Binding-site contacts:
Ligand atom C6 contacts residue SER259 of chain 1.D at 3.5 Å.
Ligand atom C2A contacts residue ASN155 of chain 1.D at 3.3 Å.
Ligand atom O contacts residue THR152 of chain 1.D at 2.5 Å (h-bond).
Ligand atom O contacts residue SER153 of chain 1.D at 3.3 Å (h-bond).
Ligand atom C5A contacts residue GLY261 of chain 1.D at 3.5 Å.
Ligand atom O1P contacts residue THR262 of chain 1.D at 3.5 Å (h-bond).
Ligand atom P contacts residue THR262 of chain 1.D at 3.2 Å.
Ligand atom O contacts residue PHE156 of chain 1.D at 3.4 Å.
Ligand atom N1 contacts residue PRO368 of chain 1.D at 3.4 Å.
Ligand atom C2A contacts residue ASP369 of chain 1.D at 3.6 Å.
Ligand atom O3 contacts residue ASN155 of chain 1.D at 2.8 Å (h-bond).
Ligand atom C4 contacts residue GLY295 of chain 1.D at 3.5 Å.
Ligand atom N1 contacts residue SER341 of chain 1.D at 2.6 Å (h-bond).
Ligand atom C contacts residue SER153 of chain 1.D at 3.0 Å.
Ligand atom N contacts residue SER153 of chain 1.D at 3.4 Å (h-bond).
Ligand atom O2P contacts residue SER263 of chain 1.D at 3.1 Å (h-bond).
Ligand atom OXT contacts residue ASN155 of chain 1.D at 3.2 Å (h-bond).
Ligand atom O2P contacts residue GLY261 of chain 1.D at 2.7 Å (h-bond).
Ligand atom P contacts residue HIS265 of chain 1.D at 3.6 Å.
Ligand atom O contacts residue GLN224 of chain 1.D at 2.8 Å (h-bond).
Ligand atom C2 contacts residue SER341 of chain 1.D at 3.5 Å.
Ligand atom SG contacts residue TYR225 of chain 1.D at 3.5 Å (h-bond).
Ligand atom C6 contacts residue SER341 of chain 1.D at 3.5 Å.
Ligand atom O1P contacts residue GLY264 of chain 1.D at 3.5 Å (h-bond).
Ligand atom N contacts residue GLY295 of chain 1.D at 3.5 Å (h-bond).
Ligand atom CA contacts residue SER153 of chain 1.D at 3.3 Å.
Ligand atom O2P contacts residue THR262 of chain 1.D at 3.5 Å (h-bond).
Ligand atom O1P contacts residue HIS265 of chain 1.D at 2.9 Å (h-bond).
Ligand atom OXT contacts residue SER153 of chain 1.D at 3.0 Å (h-bond).
Ligand atom C6 contacts residue ILE296 of chain 1.D at 3.3 Å (hydrophobic).
Ligand atom OXT contacts residue PHE156 of chain 1.D at 3.0 Å (h-bond).
Ligand atom CB contacts residue GLY295 of chain 1.D at 3.6 Å.
Ligand atom C contacts residue THR152 of chain 1.D at 3.3 Å.
Ligand atom C2A contacts residue SER341 of chain 1.D at 3.5 Å.
Ligand atom CB contacts residue SER153 of chain 1.D at 2.8 Å.
Ligand atom O3P contacts residue THR262 of chain 1.D at 2.9 Å (h-bond).
Ligand atom C5 contacts residue GLY295 of chain 1.D at 3.6 Å.
Ligand atom OXT contacts residue THR152 of chain 1.D at 3.3 Å (h-bond).
Ligand atom O4P contacts residue HIS265 of chain 1.D at 3.1 Å (h-bond).
Ligand atom SG contacts residue GLY261 of chain 1.D at 3.6 Å.

This protein binds this small molecule.
Small molecule (SMILES): Cc1ncc(COP(=O)(O)O)c(/C=N/[C@@H](CS)C(=O)O)c1O

Sequence of chain 1.D:
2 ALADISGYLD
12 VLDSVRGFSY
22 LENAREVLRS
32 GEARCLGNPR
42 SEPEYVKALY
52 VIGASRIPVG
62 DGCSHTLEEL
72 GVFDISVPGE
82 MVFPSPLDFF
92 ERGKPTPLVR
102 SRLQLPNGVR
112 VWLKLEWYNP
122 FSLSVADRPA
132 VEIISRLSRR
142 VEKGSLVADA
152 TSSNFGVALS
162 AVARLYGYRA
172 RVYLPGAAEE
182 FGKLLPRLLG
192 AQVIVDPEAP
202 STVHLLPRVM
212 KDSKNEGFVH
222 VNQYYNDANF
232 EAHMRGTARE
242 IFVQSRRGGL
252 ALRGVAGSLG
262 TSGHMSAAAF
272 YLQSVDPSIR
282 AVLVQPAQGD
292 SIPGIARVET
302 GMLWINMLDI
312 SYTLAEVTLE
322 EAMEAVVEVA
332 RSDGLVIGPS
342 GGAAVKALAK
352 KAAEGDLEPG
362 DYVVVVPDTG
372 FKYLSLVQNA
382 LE